Sequence of chain 1.A:
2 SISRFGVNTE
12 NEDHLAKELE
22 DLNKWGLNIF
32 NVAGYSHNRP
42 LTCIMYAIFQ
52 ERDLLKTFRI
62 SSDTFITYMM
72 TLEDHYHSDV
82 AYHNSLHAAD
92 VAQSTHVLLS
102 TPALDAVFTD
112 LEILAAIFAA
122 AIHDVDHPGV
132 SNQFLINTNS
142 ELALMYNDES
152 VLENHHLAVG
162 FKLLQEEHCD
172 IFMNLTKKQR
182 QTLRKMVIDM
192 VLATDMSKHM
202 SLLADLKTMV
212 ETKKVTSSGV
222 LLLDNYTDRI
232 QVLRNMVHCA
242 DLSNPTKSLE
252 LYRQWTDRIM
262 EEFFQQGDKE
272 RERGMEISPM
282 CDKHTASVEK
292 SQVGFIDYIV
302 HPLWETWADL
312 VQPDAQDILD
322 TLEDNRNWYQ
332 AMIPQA

Binding-site contacts:
Ligand atom C37 contacts residue SER292 of chain 1.A at 3.7 Å.
Ligand atom N23 contacts residue PHE264 of chain 1.A at 3.9 Å.
Ligand atom C36 contacts residue SER292 of chain 1.A at 3.8 Å.
Ligand atom C36 contacts residue MET281 of chain 1.A at 3.5 Å (hydrophobic).
Ligand atom C31 contacts residue MET281 of chain 1.A at 3.4 Å (hydrophobic).
Ligand atom C2 contacts residue GLN293 of chain 1.A at 3.5 Å.
Ligand atom C19 contacts residue PHE296 of chain 1.A at 3.5 Å (hydrophobic).
Ligand atom C1 contacts residue ASN245 of chain 1.A at 3.8 Å.
Ligand atom C14 contacts residue MET197 of chain 1.A at 3.7 Å (hydrophobic).
Ligand atom C7 contacts residue PHE296 of chain 1.A at 3.5 Å (hydrophobic).
Ligand atom N8 contacts residue PHE296 of chain 1.A at 3.8 Å.
Ligand atom C35 contacts residue GLY295 of chain 1.A at 3.8 Å.
Ligand atom C22 contacts residue PHE264 of chain 1.A at 3.7 Å (hydrophobic).
Ligand atom N20 contacts residue PHE296 of chain 1.A at 3.3 Å.
Ligand atom O41 contacts residue MET197 of chain 1.A at 3.9 Å.
Ligand atom N4 contacts residue ASN245 of chain 1.A at 3.6 Å (h-bond).
Ligand atom C39 contacts residue SER132 of chain 1.A at 3.6 Å.
Ligand atom N4 contacts residue TYR83 of chain 1.A at 3.7 Å.
Ligand atom C32 contacts residue MET281 of chain 1.A at 3.7 Å (hydrophobic).
Ligand atom C6 contacts residue PHE296 of chain 1.A at 3.3 Å (hydrophobic).
Ligand atom C22 contacts residue PHE296 of chain 1.A at 3.8 Å (hydrophobic).
Ligand atom O30 contacts residue PHE296 of chain 1.A at 3.8 Å.
Ligand atom C6 contacts residue ILE260 of chain 1.A at 3.5 Å (hydrophobic).
Ligand atom C1 contacts residue GLN293 of chain 1.A at 3.9 Å.
Ligand atom C37 contacts residue GLY295 of chain 1.A at 3.5 Å.
Ligand atom N3 contacts residue PHE296 of chain 1.A at 3.9 Å.
Ligand atom C1 contacts residue THR257 of chain 1.A at 3.7 Å.
Ligand atom C19 contacts residue GLN293 of chain 1.A at 3.8 Å.
Ligand atom C37 contacts residue PHE296 of chain 1.A at 3.3 Å (hydrophobic).
Ligand atom C13 contacts residue LEU243 of chain 1.A at 3.6 Å (hydrophobic).
Ligand atom C7 contacts residue ILE260 of chain 1.A at 3.6 Å (hydrophobic).
Ligand atom C1 contacts residue ILE260 of chain 1.A at 3.9 Å (hydrophobic).
Ligand atom C28 contacts residue MET197 of chain 1.A at 3.7 Å (hydrophobic).
Ligand atom C18 contacts residue PHE296 of chain 1.A at 3.8 Å (hydrophobic).
Ligand atom C14 contacts residue LEU243 of chain 1.A at 3.4 Å (hydrophobic).
Ligand atom C5 contacts residue ILE260 of chain 1.A at 3.7 Å (hydrophobic).
Ligand atom N20 contacts residue GLN293 of chain 1.A at 3.3 Å (h-bond).
Ligand atom C21 contacts residue PHE296 of chain 1.A at 3.4 Å (hydrophobic).
Ligand atom O12 contacts residue MET197 of chain 1.A at 3.6 Å.
Ligand atom C13 contacts residue MET197 of chain 1.A at 3.6 Å (hydrophobic).

This protein binds this small molecule.
Small molecule (SMILES): CCn1ncc2c(NC3CCOCC3)c(-c3nc(CC(=O)N4CCCC4)c(Cc4ccccc4)o3)cnc21